A small-molecule ligand and the protein it binds are described below.
Small molecule (SMILES): CNCc1cccc(-c2cc(C)cc(N)n2)c1

Sequence of chain 1.B:
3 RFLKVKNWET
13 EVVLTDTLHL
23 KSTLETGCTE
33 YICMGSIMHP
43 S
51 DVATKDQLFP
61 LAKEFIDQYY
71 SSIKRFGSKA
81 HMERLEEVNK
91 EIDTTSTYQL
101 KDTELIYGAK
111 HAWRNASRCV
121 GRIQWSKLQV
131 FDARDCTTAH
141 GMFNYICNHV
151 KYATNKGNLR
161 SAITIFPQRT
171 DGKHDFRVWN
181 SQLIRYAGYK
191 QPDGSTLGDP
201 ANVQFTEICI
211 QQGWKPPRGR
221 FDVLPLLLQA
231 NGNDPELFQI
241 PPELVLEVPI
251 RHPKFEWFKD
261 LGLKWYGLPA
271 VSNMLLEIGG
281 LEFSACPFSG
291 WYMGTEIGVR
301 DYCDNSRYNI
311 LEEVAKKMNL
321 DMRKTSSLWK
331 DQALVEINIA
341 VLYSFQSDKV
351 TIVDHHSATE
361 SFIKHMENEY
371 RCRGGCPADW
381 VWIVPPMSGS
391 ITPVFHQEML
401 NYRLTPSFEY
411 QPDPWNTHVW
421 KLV

Binding-site contacts:
Ligand atom C02 contacts residue GLU296 of chain 1.B at 3.5 Å.
Ligand atom C15 contacts residue HEM1 of chain 1.J at 3.5 Å.
Ligand atom C02 contacts residue PRO269 of chain 1.B at 3.8 Å (hydrophobic).
Ligand atom C03 contacts residue PRO269 of chain 1.B at 3.9 Å (hydrophobic).
Ligand atom N01 contacts residue GLU296 of chain 1.B at 2.7 Å (salt-bridge).
Ligand atom N02 contacts residue TRP291 of chain 1.B at 2.7 Å (h-bond).
Ligand atom N01 contacts residue HEM1 of chain 1.J at 4.0 Å.
Ligand atom N02 contacts residue PRO269 of chain 1.B at 4.0 Å.
Ligand atom C05 contacts residue VAL271 of chain 1.B at 3.8 Å (hydrophobic).
Ligand atom N02 contacts residue HEM1 of chain 1.J at 3.4 Å.
Ligand atom C07 contacts residue PHE288 of chain 1.B at 3.7 Å (hydrophobic).
Ligand atom C03 contacts residue HEM1 of chain 1.J at 3.2 Å.
Ligand atom C11 contacts residue GLU296 of chain 1.B at 3.5 Å.
Ligand atom N18 contacts residue HEM1 of chain 1.J at 2.6 Å (h-bond).
Ligand atom C19 contacts residue HEM1 of chain 1.J at 3.1 Å.
Ligand atom C14 contacts residue HEM1 of chain 1.J at 3.8 Å.
Ligand atom N18 contacts residue TRP382 of chain 1.B at 4.1 Å.
Ligand atom C15 contacts residue VAL271 of chain 1.B at 3.5 Å (hydrophobic).
Ligand atom C17 contacts residue HEM1 of chain 1.J at 3.2 Å.
Ligand atom N02 contacts residue GLU296 of chain 1.B at 2.7 Å (salt-bridge).
Ligand atom C11 contacts residue HEM1 of chain 1.J at 4.0 Å.
Ligand atom C03 contacts residue TRP291 of chain 1.B at 3.8 Å (hydrophobic).
Ligand atom C07 contacts residue HEM1 of chain 1.J at 3.2 Å.
Ligand atom C11 contacts residue VAL271 of chain 1.B at 3.7 Å (hydrophobic).
Ligand atom C06 contacts residue GLU296 of chain 1.B at 3.5 Å.
Ligand atom C16 contacts residue VAL271 of chain 1.B at 3.2 Å (hydrophobic).
Ligand atom N02 contacts residue MET293 of chain 1.B at 3.9 Å.
Ligand atom C02 contacts residue HEM1 of chain 1.J at 3.6 Å.
Ligand atom C17 contacts residue VAL271 of chain 1.B at 3.9 Å (hydrophobic).
Ligand atom C07 contacts residue GLY290 of chain 1.B at 3.6 Å.
Ligand atom C04 contacts residue HEM1 of chain 1.J at 3.7 Å.
Ligand atom C14 contacts residue VAL271 of chain 1.B at 4.1 Å (hydrophobic).
Ligand atom N01 contacts residue PRO269 of chain 1.B at 3.9 Å.
Ligand atom N02 contacts residue TYR292 of chain 1.B at 3.7 Å.
Ligand atom C13 contacts residue GLN182 of chain 1.B at 3.6 Å.
Ligand atom C16 contacts residue HEM1 of chain 1.J at 3.7 Å.
Ligand atom C07 contacts residue SER289 of chain 1.B at 4.0 Å.
Ligand atom C14 contacts residue GLN182 of chain 1.B at 4.0 Å.
Ligand atom C02 contacts residue TRP291 of chain 1.B at 3.6 Å (hydrophobic).
Ligand atom C12 contacts residue GLU296 of chain 1.B at 3.4 Å.